Binding-site contacts:
Ligand atom O1 contacts residue ALA287 of chain 1.B at 3.9 Å.
Ligand atom O3 contacts residue THR322 of chain 1.B at 2.6 Å (h-bond).
Ligand atom O2 contacts residue ASP290 of chain 1.B at 4.1 Å.
Ligand atom C1 contacts residue ALA287 of chain 1.B at 3.7 Å (hydrophobic).
Ligand atom C1 contacts residue MG1 of chain 1.L at 2.9 Å.
Ligand atom O2 contacts residue GLU266 of chain 1.B at 3.1 Å (salt-bridge).
Ligand atom O3 contacts residue ASP290 of chain 1.B at 3.9 Å.
Ligand atom O1 contacts residue GLU266 of chain 1.B at 3.0 Å (salt-bridge).
Ligand atom O1 contacts residue ASP290 of chain 1.B at 2.9 Å (salt-bridge).
Ligand atom C1 contacts residue GLU266 of chain 1.B at 3.6 Å.
Ligand atom O3 contacts residue ARG288 of chain 1.B at 3.3 Å (salt-bridge).
Ligand atom C2 contacts residue ALA287 of chain 1.B at 3.8 Å (hydrophobic).
Ligand atom C1 contacts residue GLY289 of chain 1.B at 3.6 Å.
Ligand atom O2 contacts residue MG1 of chain 1.L at 2.1 Å.
Ligand atom O4 contacts residue MET354 of chain 1.B at 4.2 Å.
Ligand atom O2 contacts residue ARG67 of chain 1.B at 4.5 Å.
Ligand atom O3 contacts residue MG1 of chain 1.L at 4.1 Å.
Ligand atom C1 contacts residue ASP290 of chain 1.B at 3.8 Å.
Ligand atom O1 contacts residue MG1 of chain 1.L at 2.1 Å.
Ligand atom C2 contacts residue MG1 of chain 1.L at 2.9 Å.
Ligand atom O1 contacts residue GLY289 of chain 1.B at 3.6 Å.
Ligand atom C2 contacts residue GLU266 of chain 1.B at 3.7 Å.
Ligand atom C2 contacts residue LYS264 of chain 1.B at 3.6 Å.
Ligand atom O4 contacts residue MG1 of chain 1.L at 4.1 Å.
Ligand atom O4 contacts residue THR322 of chain 1.B at 3.4 Å (h-bond).
Ligand atom O2 contacts residue ALA287 of chain 1.B at 4.2 Å.
Ligand atom C1 contacts residue THR322 of chain 1.B at 3.6 Å.
Ligand atom C2 contacts residue THR322 of chain 1.B at 4.0 Å.
Ligand atom O4 contacts residue MET285 of chain 1.B at 4.0 Å.
Ligand atom O4 contacts residue ARG67 of chain 1.B at 3.9 Å.
Ligand atom C1 contacts residue ARG288 of chain 1.B at 4.3 Å.
Ligand atom O2 contacts residue LYS264 of chain 1.B at 2.8 Å (salt-bridge).
Ligand atom O4 contacts residue ALA287 of chain 1.B at 4.1 Å.
Ligand atom O3 contacts residue GLY289 of chain 1.B at 2.8 Å (h-bond).
Ligand atom O3 contacts residue ALA287 of chain 1.B at 3.1 Å.
Ligand atom O4 contacts residue LYS264 of chain 1.B at 3.7 Å.

This small molecule binds to this protein.
Small molecule (SMILES): O=C([O-])C(=O)[O-]

Sequence of chain 1.B:
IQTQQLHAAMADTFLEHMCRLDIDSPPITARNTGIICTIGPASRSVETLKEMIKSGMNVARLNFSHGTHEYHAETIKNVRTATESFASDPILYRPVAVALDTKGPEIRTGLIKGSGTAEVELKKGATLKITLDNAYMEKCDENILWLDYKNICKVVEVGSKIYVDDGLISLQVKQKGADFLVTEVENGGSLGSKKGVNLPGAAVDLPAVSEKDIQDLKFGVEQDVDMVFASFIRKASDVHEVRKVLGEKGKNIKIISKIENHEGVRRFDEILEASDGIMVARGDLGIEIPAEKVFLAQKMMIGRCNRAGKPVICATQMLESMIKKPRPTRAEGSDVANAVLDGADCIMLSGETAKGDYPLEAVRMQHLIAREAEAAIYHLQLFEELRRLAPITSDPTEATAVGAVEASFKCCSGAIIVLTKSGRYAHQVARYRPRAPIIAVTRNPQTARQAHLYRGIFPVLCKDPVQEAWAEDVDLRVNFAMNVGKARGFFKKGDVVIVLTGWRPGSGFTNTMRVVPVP